Sequence of chain 1.B:
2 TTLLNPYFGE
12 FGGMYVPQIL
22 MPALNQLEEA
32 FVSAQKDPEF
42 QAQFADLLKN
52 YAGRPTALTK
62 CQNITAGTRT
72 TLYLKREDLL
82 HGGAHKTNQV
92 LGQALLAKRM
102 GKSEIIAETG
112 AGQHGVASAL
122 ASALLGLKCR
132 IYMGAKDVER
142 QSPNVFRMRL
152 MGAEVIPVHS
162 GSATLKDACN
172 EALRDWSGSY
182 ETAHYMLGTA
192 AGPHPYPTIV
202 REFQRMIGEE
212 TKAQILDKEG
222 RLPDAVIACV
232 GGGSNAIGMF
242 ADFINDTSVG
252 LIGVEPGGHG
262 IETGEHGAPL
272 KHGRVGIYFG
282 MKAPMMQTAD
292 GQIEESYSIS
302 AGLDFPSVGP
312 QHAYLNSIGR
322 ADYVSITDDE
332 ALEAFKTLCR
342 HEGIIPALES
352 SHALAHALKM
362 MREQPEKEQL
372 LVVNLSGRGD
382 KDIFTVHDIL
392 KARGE

Binding-site contacts:
Ligand atom O20 contacts residue GLY234 of chain 1.A at 3.6 Å.
Ligand atom P18 contacts residue F6F1 of chain 1.D at 3.6 Å.
Ligand atom C5 contacts residue TYR175 of chain 1.A at 3.6 Å (hydrophobic).
Ligand atom O19 contacts residue GLY213 of chain 1.A at 2.8 Å (h-bond).
Ligand atom C15 contacts residue F6F1 of chain 1.D at 3.2 Å.
Ligand atom F10 contacts residue LEU127 of chain 1.A at 3.7 Å.
Ligand atom C6 contacts residue LEU100 of chain 1.A at 3.6 Å (hydrophobic).
Ligand atom O7 contacts residue ALA129 of chain 1.A at 3.6 Å.
Ligand atom O7 contacts residue ALA59 of chain 1.A at 3.3 Å.
Ligand atom C2 contacts residue ALA59 of chain 1.A at 3.5 Å (hydrophobic).
Ligand atom F10 contacts residue ILE153 of chain 1.A at 3.5 Å.
Ligand atom F9 contacts residue ALA129 of chain 1.A at 3.2 Å.
Ligand atom C16 contacts residue GLY234 of chain 1.A at 3.7 Å.
Ligand atom C3 contacts residue ASP60 of chain 1.A at 3.5 Å.
Ligand atom O21 contacts residue SER233 of chain 1.A at 3.8 Å.
Ligand atom O14 contacts residue TYR175 of chain 1.A at 2.6 Å (h-bond).
Ligand atom C2 contacts residue F6F1 of chain 1.D at 3.7 Å.
Ligand atom O21 contacts residue SER235 of chain 1.A at 3.4 Å (h-bond).
Ligand atom O17 contacts residue F6F1 of chain 1.D at 3.4 Å (h-bond).
Ligand atom F10 contacts residue ALA129 of chain 1.A at 3.5 Å.
Ligand atom C8 contacts residue ALA59 of chain 1.A at 3.8 Å (hydrophobic).
Ligand atom O19 contacts residue PHE212 of chain 1.A at 3.4 Å.
Ligand atom C3 contacts residue F6F1 of chain 1.D at 3.3 Å.
Ligand atom O14 contacts residue GLU49 of chain 1.A at 2.5 Å (salt-bridge).
Ligand atom O20 contacts residue SER235 of chain 1.A at 2.7 Å (h-bond).
Ligand atom P18 contacts residue SER235 of chain 1.A at 3.6 Å.
Ligand atom O17 contacts residue PHE212 of chain 1.A at 3.5 Å.
Ligand atom C12 contacts residue TYR175 of chain 1.A at 3.1 Å (hydrophobic).
Ligand atom F11 contacts residue PHE212 of chain 1.A at 3.6 Å.
Ligand atom C15 contacts residue PHE22 of chain 1.A at 3.7 Å (hydrophobic).
Ligand atom F9 contacts residue PRO18 of chain 1.B at 3.5 Å.
Ligand atom C16 contacts residue TYR175 of chain 1.A at 3.5 Å (hydrophobic).
Ligand atom C4 contacts residue TYR175 of chain 1.A at 3.7 Å (hydrophobic).
Ligand atom N13 contacts residue F6F1 of chain 1.D at 2.7 Å (h-bond).
Ligand atom F9 contacts residue ALA59 of chain 1.A at 3.1 Å.
Ligand atom C15 contacts residue GLY234 of chain 1.A at 3.8 Å.
Ligand atom O21 contacts residue GLY234 of chain 1.A at 2.9 Å (h-bond).
Ligand atom C2 contacts residue ASP60 of chain 1.A at 3.5 Å.
Ligand atom O20 contacts residue F6F1 of chain 1.D at 2.6 Å (h-bond).
Ligand atom C12 contacts residue GLU49 of chain 1.A at 3.4 Å.

The protein below binds the small molecule below.
Small molecule (SMILES): O=C(NCCOP(=O)(O)O)c1ccc(OC(F)(F)F)cc1

Sequence of chain 1.A:
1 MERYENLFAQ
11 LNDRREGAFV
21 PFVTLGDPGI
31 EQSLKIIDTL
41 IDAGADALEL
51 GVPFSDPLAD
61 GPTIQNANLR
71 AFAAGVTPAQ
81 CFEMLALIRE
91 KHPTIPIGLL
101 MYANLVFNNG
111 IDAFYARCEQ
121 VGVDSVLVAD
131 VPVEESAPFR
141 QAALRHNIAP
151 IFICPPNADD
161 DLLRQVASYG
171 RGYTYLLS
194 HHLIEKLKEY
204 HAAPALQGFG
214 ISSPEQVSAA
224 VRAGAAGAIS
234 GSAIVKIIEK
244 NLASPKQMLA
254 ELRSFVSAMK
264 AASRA